Binding-site contacts:
Ligand atom C3 contacts residue ASN65 of chain 1.A at 3.8 Å.
Ligand atom C8 contacts residue ASN65 of chain 1.A at 4.2 Å.
Ligand atom O3 contacts residue TRP357 of chain 1.A at 4.2 Å.
Ligand atom C5 contacts residue ASN65 of chain 1.A at 3.8 Å.
Ligand atom O5 contacts residue TRP357 of chain 1.A at 4.3 Å.
Ligand atom C4 contacts residue ASN65 of chain 1.A at 4.3 Å.
Ligand atom O5 contacts residue ASN65 of chain 1.A at 2.4 Å (h-bond).
Ligand atom O7 contacts residue TYR386 of chain 3.A at 4.5 Å.
Ligand atom C2 contacts residue ASN65 of chain 1.A at 2.5 Å.
Ligand atom C7 contacts residue ASN65 of chain 1.A at 3.0 Å.
Ligand atom C4 contacts residue TRP357 of chain 1.A at 4.4 Å (hydrophobic).
Ligand atom C7 contacts residue TRP357 of chain 1.A at 3.9 Å (hydrophobic).
Ligand atom O7 contacts residue ASN65 of chain 1.A at 2.7 Å (h-bond).
Ligand atom N2 contacts residue TRP357 of chain 1.A at 3.3 Å (h-bond).
Ligand atom C3 contacts residue TRP357 of chain 1.A at 3.7 Å (hydrophobic).
Ligand atom C5 contacts residue TRP357 of chain 1.A at 4.0 Å (hydrophobic).
Ligand atom C2 contacts residue TRP357 of chain 1.A at 4.0 Å (hydrophobic).
Ligand atom C1 contacts residue TRP357 of chain 1.A at 3.7 Å (hydrophobic).
Ligand atom O4 contacts residue TRP357 of chain 1.A at 4.4 Å.
Ligand atom C1 contacts residue ASN65 of chain 1.A at 1.4 Å.
Ligand atom C8 contacts residue TRP357 of chain 1.A at 3.4 Å (hydrophobic).
Ligand atom N2 contacts residue ASN65 of chain 1.A at 2.9 Å (h-bond).

Sequence of chain 1.A:
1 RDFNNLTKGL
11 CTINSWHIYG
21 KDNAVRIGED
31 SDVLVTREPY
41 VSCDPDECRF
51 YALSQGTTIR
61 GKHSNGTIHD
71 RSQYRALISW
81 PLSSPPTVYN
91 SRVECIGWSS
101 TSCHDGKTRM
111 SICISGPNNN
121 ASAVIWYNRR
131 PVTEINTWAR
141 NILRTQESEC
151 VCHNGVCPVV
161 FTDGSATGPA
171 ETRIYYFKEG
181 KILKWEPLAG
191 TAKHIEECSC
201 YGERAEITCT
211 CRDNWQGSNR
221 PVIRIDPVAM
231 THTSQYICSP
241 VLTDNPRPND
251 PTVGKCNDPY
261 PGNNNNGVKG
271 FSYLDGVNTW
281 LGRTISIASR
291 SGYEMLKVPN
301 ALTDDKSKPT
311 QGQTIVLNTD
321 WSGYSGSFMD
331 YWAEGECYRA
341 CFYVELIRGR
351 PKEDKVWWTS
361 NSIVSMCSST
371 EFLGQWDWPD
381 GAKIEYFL

Sequence of chain 3.A:
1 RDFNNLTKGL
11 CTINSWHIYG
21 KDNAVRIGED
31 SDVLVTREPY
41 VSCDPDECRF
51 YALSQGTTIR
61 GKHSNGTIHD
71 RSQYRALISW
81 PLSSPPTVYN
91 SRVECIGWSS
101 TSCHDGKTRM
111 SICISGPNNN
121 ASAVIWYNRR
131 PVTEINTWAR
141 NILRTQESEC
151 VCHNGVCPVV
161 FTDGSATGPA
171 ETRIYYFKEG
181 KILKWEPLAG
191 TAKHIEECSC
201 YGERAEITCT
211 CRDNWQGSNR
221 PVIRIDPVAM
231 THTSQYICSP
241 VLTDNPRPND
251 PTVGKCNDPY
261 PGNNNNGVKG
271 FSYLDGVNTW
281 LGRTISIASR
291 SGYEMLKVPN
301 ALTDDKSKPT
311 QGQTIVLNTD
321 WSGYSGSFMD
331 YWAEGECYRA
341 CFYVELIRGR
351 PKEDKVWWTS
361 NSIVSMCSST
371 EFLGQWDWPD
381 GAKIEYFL

A protein and the small-molecule ligand that binds it are described below.
Small molecule (SMILES): CC(=O)N[C@@H]1[C@@H](O)[C@H](O)[C@@H](CO)O[C@H]1O